Sequence of chain 1.E:
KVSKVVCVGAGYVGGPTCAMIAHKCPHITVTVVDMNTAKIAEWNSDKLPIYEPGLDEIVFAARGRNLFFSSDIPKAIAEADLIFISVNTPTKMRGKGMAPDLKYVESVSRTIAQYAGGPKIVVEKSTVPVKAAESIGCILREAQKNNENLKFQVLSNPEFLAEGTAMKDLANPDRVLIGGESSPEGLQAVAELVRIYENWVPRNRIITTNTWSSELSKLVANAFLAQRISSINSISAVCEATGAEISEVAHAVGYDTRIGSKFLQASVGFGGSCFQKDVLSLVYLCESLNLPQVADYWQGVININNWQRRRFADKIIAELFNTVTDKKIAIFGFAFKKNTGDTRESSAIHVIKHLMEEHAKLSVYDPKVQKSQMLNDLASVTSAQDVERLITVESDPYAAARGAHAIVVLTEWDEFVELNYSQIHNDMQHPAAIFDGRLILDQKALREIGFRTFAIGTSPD

This protein binds this small molecule.
Small molecule (SMILES): O=c1ccn([C@@H]2O[C@H](CO[P](=O)(O)O[P](=O)(O)O[C@H]3OC[C@@H](O)[C@H](O)[C@H]3O)[C@@H](O)[C@H]2O)c(=O)[nH]1

Binding-site contacts:
Ligand atom O1B contacts residue TYR19 of chain 1.E at 3.4 Å (h-bond).
Ligand atom O2' contacts residue SER135 of chain 1.E at 3.3 Å.
Ligand atom C1D contacts residue ASP41 of chain 1.E at 3.4 Å.
Ligand atom O2A contacts residue ARG353 of chain 1.E at 3.6 Å (salt-bridge).
Ligand atom C2 contacts residue MET42 of chain 1.E at 3.4 Å (hydrophobic).
Ligand atom O2B contacts residue TYR19 of chain 1.E at 3.5 Å.
Ligand atom O5' contacts residue ARG353 of chain 1.E at 3.2 Å (salt-bridge).
Ligand atom O1A contacts residue TYR19 of chain 1.E at 3.1 Å (h-bond).
Ligand atom C5D contacts residue ASN95 of chain 1.E at 3.3 Å.
Ligand atom O1A contacts residue GLY18 of chain 1.E at 3.5 Å.
Ligand atom C2D contacts residue ASN95 of chain 1.E at 3.7 Å.
Ligand atom C2D contacts residue ASP41 of chain 1.E at 3.6 Å.
Ligand atom O5' contacts residue SER282 of chain 1.E at 3.5 Å (h-bond).
Ligand atom O3' contacts residue SER135 of chain 1.E at 3.3 Å.
Ligand atom C5 contacts residue TYR113 of chain 1.E at 3.5 Å (hydrophobic).
Ligand atom N3 contacts residue MET42 of chain 1.E at 3.6 Å (h-bond).
Ligand atom PA contacts residue ASN95 of chain 1.E at 3.6 Å.
Ligand atom O4D contacts residue VAL94 of chain 1.E at 3.5 Å.
Ligand atom C6 contacts residue VAL94 of chain 1.E at 3.5 Å (hydrophobic).
Ligand atom C4 contacts residue MET42 of chain 1.E at 3.6 Å (hydrophobic).
Ligand atom N1 contacts residue VAL94 of chain 1.E at 3.6 Å.
Ligand atom C6 contacts residue ASN95 of chain 1.E at 3.6 Å.
Ligand atom C2' contacts residue THR136 of chain 1.E at 3.2 Å.
Ligand atom O2' contacts residue THR136 of chain 1.E at 3.0 Å (h-bond).
Ligand atom O2 contacts residue ASP41 of chain 1.E at 3.4 Å (salt-bridge).
Ligand atom O3A contacts residue ARG353 of chain 1.E at 3.7 Å.
Ligand atom O2 contacts residue MET42 of chain 1.E at 3.0 Å (h-bond).
Ligand atom O4' contacts residue THR96 of chain 1.E at 2.9 Å (h-bond).
Ligand atom O3D contacts residue LYS46 of chain 1.E at 2.5 Å (salt-bridge).
Ligand atom O1B contacts residue VAL20 of chain 1.E at 3.0 Å (h-bond).
Ligand atom O2D contacts residue MET42 of chain 1.E at 3.5 Å.
Ligand atom O5D contacts residue GLY18 of chain 1.E at 3.4 Å.
Ligand atom O2A contacts residue ASN95 of chain 1.E at 2.6 Å (h-bond).
Ligand atom C3D contacts residue ASP41 of chain 1.E at 3.6 Å.
Ligand atom O3A contacts residue ASN95 of chain 1.E at 3.7 Å.
Ligand atom O2D contacts residue ASP41 of chain 1.E at 2.5 Å (salt-bridge).
Ligand atom C3D contacts residue LYS46 of chain 1.E at 3.5 Å.
Ligand atom O3D contacts residue ASP41 of chain 1.E at 2.7 Å (salt-bridge).
Ligand atom O2' contacts residue VAL20 of chain 1.E at 3.5 Å.
Ligand atom O2B contacts residue ARG353 of chain 1.E at 2.8 Å (salt-bridge).